This protein binds this small molecule.
Small molecule (SMILES): CC(=O)N[C@@H]1[C@@H](O)[C@H](O)[C@@H](CO)O[C@H]1O

Binding-site contacts:
Ligand atom C2 contacts residue ASN801 of chain 1.B at 2.5 Å.
Ligand atom N2 contacts residue SER803 of chain 1.B at 4.4 Å.
Ligand atom C1 contacts residue SER803 of chain 1.B at 4.0 Å.
Ligand atom C5 contacts residue ASN801 of chain 1.B at 3.7 Å.
Ligand atom C1 contacts residue ASN801 of chain 1.B at 1.4 Å.
Ligand atom C4 contacts residue ASN801 of chain 1.B at 4.2 Å.
Ligand atom C3 contacts residue ASN801 of chain 1.B at 3.8 Å.
Ligand atom O5 contacts residue ASN801 of chain 1.B at 2.4 Å (h-bond).
Ligand atom O7 contacts residue ASN801 of chain 1.B at 2.9 Å (h-bond).
Ligand atom N2 contacts residue ASN801 of chain 1.B at 2.9 Å (h-bond).
Ligand atom C7 contacts residue ASN801 of chain 1.B at 3.1 Å.
Ligand atom C8 contacts residue ASN801 of chain 1.B at 4.1 Å.

Sequence of chain 1.B:
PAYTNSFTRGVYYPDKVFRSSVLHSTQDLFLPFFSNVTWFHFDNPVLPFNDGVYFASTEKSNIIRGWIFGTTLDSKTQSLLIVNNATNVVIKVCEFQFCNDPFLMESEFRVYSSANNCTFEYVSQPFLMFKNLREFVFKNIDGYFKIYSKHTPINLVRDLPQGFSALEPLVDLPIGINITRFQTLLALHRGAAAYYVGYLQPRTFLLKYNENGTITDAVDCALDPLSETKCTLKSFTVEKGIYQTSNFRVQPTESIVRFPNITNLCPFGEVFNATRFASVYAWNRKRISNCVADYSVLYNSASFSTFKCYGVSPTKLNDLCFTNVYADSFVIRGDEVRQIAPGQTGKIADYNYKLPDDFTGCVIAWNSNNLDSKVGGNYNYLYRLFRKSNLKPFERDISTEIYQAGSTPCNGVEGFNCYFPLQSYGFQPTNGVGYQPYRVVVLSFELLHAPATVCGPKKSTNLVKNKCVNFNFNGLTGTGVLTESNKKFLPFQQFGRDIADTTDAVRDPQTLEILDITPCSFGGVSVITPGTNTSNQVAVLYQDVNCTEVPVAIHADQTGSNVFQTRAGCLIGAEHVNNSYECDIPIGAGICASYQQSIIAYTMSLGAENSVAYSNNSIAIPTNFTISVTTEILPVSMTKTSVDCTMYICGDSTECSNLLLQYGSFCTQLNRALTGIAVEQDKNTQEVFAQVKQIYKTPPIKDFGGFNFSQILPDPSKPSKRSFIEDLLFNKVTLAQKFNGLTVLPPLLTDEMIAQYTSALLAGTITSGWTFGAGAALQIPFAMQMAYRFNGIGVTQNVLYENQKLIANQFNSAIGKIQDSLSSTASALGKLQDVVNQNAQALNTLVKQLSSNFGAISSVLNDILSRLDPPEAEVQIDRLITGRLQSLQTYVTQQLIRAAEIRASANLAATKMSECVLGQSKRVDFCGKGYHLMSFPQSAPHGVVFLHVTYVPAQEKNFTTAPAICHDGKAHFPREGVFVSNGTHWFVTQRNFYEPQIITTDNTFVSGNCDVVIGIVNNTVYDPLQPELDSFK